Sequence of chain 1.E:
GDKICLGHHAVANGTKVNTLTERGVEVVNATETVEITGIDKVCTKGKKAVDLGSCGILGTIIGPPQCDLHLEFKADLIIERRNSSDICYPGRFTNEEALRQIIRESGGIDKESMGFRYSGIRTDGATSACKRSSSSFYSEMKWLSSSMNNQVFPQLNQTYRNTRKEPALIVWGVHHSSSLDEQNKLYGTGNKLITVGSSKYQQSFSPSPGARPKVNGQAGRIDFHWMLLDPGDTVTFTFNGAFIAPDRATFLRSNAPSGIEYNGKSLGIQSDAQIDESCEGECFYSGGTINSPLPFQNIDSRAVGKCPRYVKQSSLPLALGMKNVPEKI

A small-molecule ligand and the protein it binds are described below.
Small molecule (SMILES): CC(=O)N[C@@H]1[C@@H](O)[C@H](O)[C@@H](CO)O[C@H]1O

Sequence of chain 1.F:
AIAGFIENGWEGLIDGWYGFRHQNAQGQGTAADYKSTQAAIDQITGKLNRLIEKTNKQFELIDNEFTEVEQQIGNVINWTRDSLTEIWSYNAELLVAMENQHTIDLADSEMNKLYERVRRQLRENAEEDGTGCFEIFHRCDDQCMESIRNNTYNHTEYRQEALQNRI

Binding-site contacts:
Ligand atom O7 contacts residue ARG85 of chain 1.F at 2.9 Å (salt-bridge).
Ligand atom O6 contacts residue GLN75 of chain 1.F at 4.2 Å.
Ligand atom C5 contacts residue GLU72 of chain 1.F at 3.6 Å.
Ligand atom O5 contacts residue ASN82 of chain 1.F at 2.4 Å (h-bond).
Ligand atom O6 contacts residue ASN82 of chain 1.F at 4.1 Å.
Ligand atom O6 contacts residue GLU72 of chain 1.F at 4.2 Å.
Ligand atom C7 contacts residue ARG302 of chain 1.E at 4.1 Å.
Ligand atom C7 contacts residue ARG85 of chain 1.F at 3.9 Å.
Ligand atom C4 contacts residue ASN82 of chain 1.F at 4.2 Å.
Ligand atom C1 contacts residue ASN82 of chain 1.F at 1.5 Å.
Ligand atom N2 contacts residue ASN82 of chain 1.F at 3.0 Å (h-bond).
Ligand atom O7 contacts residue ASP67 of chain 1.F at 4.1 Å.
Ligand atom C3 contacts residue ASN82 of chain 1.F at 4.0 Å.
Ligand atom C6 contacts residue GLU72 of chain 1.F at 3.2 Å.
Ligand atom C5 contacts residue ASN82 of chain 1.F at 3.3 Å.
Ligand atom C8 contacts residue ARG85 of chain 1.F at 4.4 Å.
Ligand atom O4 contacts residue GLU72 of chain 1.F at 3.5 Å (salt-bridge).
Ligand atom C4 contacts residue GLU72 of chain 1.F at 3.2 Å.
Ligand atom C8 contacts residue SER301 of chain 1.E at 4.4 Å.
Ligand atom C6 contacts residue ASN82 of chain 1.F at 4.4 Å.
Ligand atom O7 contacts residue ASN82 of chain 1.F at 3.2 Å (h-bond).
Ligand atom O6 contacts residue ASN79 of chain 1.F at 4.2 Å.
Ligand atom O7 contacts residue ARG302 of chain 1.E at 3.4 Å.
Ligand atom O5 contacts residue GLU72 of chain 1.F at 4.0 Å.
Ligand atom C7 contacts residue ASN82 of chain 1.F at 3.7 Å.
Ligand atom C2 contacts residue ASN82 of chain 1.F at 2.7 Å.
Ligand atom C8 contacts residue ARG302 of chain 1.E at 4.2 Å.